Binding-site contacts:
Ligand atom C3 contacts residue LEU168 of chain 1.A at 3.5 Å (hydrophobic).
Ligand atom C10 contacts residue ALA60 of chain 1.A at 3.6 Å (hydrophobic).
Ligand atom S1 contacts residue LYS41 of chain 1.A at 3.6 Å.
Ligand atom C11 contacts residue VAL96 of chain 1.A at 3.7 Å (hydrophobic).
Ligand atom C6 contacts residue VAL47 of chain 1.A at 3.8 Å (hydrophobic).
Ligand atom C15 contacts residue VAL180 of chain 1.A at 3.9 Å (hydrophobic).
Ligand atom C2 contacts residue LEU168 of chain 1.A at 3.9 Å (hydrophobic).
Ligand atom C1 contacts residue SER116 of chain 1.A at 3.8 Å.
Ligand atom N5 contacts residue LEU115 of chain 1.A at 3.1 Å (h-bond).
Ligand atom N2 contacts residue GLU113 of chain 1.A at 2.9 Å (salt-bridge).
Ligand atom C7 contacts residue PHE44 of chain 1.A at 3.8 Å (hydrophobic).
Ligand atom N5 contacts residue ALA60 of chain 1.A at 3.9 Å.
Ligand atom C1 contacts residue MET114 of chain 1.A at 4.0 Å (hydrophobic).
Ligand atom N4 contacts residue LYS62 of chain 1.A at 3.1 Å (salt-bridge).
Ligand atom S1 contacts residue GLY40 of chain 1.A at 3.6 Å.
Ligand atom C1 contacts residue ILE39 of chain 1.A at 4.0 Å (hydrophobic).
Ligand atom N2 contacts residue ALA60 of chain 1.A at 3.5 Å.
Ligand atom C14 contacts residue VAL180 of chain 1.A at 3.8 Å (hydrophobic).
Ligand atom C14 contacts residue PHE112 of chain 1.A at 3.7 Å (hydrophobic).
Ligand atom S1 contacts residue VAL47 of chain 1.A at 3.9 Å.
Ligand atom C10 contacts residue LEU115 of chain 1.A at 3.9 Å (hydrophobic).
Ligand atom N4 contacts residue ASP181 of chain 1.A at 3.7 Å.
Ligand atom C17 contacts residue VAL47 of chain 1.A at 4.0 Å (hydrophobic).
Ligand atom C9 contacts residue LEU168 of chain 1.A at 3.7 Å (hydrophobic).
Ligand atom C15 contacts residue LYS62 of chain 1.A at 4.0 Å.
Ligand atom C16 contacts residue LYS62 of chain 1.A at 3.8 Å.
Ligand atom N1 contacts residue ILE39 of chain 1.A at 3.6 Å.
Ligand atom C11 contacts residue PHE112 of chain 1.A at 3.6 Å (hydrophobic).
Ligand atom N3 contacts residue ASP181 of chain 1.A at 3.1 Å (salt-bridge).
Ligand atom C15 contacts residue ASP181 of chain 1.A at 3.6 Å.
Ligand atom N3 contacts residue PHE112 of chain 1.A at 3.2 Å.
Ligand atom N1 contacts residue LEU168 of chain 1.A at 3.6 Å.
Ligand atom S1 contacts residue PHE44 of chain 1.A at 4.0 Å.
Ligand atom O1 contacts residue LEU168 of chain 1.A at 3.9 Å.
Ligand atom C15 contacts residue PHE112 of chain 1.A at 3.7 Å (hydrophobic).
Ligand atom C1 contacts residue LEU115 of chain 1.A at 3.3 Å (hydrophobic).
Ligand atom N2 contacts residue LEU115 of chain 1.A at 3.9 Å.
Ligand atom C11 contacts residue GLU113 of chain 1.A at 3.8 Å.
Ligand atom C6 contacts residue GLY40 of chain 1.A at 3.7 Å.
Ligand atom N3 contacts residue GLU77 of chain 1.A at 3.0 Å (salt-bridge).

The small molecule below binds the protein below.
Small molecule (SMILES): Cc1nc(OCc2ccsc2)c2c(-c3ccnc(N)c3)c[nH]c2n1

Sequence of chain 1.A:
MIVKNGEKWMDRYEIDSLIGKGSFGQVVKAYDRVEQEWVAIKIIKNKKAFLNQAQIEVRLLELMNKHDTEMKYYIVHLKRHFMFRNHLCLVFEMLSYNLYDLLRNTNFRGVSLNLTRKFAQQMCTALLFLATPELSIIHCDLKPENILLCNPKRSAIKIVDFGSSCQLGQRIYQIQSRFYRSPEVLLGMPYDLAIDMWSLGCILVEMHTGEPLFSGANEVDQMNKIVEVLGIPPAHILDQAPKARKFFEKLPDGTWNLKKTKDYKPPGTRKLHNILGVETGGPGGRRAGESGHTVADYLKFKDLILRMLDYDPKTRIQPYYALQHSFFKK